Binding-site contacts:
Ligand atom C2 contacts residue PRO419 of chain 4.A at 4.0 Å (hydrophobic).
Ligand atom C6 contacts residue VAL202 of chain 4.A at 3.9 Å (hydrophobic).
Ligand atom O4' contacts residue PRO419 of chain 4.A at 4.3 Å.
Ligand atom C5 contacts residue PRO203 of chain 4.A at 4.3 Å (hydrophobic).
Ligand atom N3 contacts residue PRO203 of chain 4.A at 4.4 Å.
Ligand atom C2' contacts residue PRO203 of chain 4.A at 4.0 Å (hydrophobic).
Ligand atom O1P contacts residue HIS416 of chain 4.A at 4.2 Å.
Ligand atom O4' contacts residue HIS418 of chain 4.A at 4.1 Å.
Ligand atom N1 contacts residue VAL202 of chain 4.A at 3.7 Å.
Ligand atom N1 contacts residue GLY427 of chain 4.A at 2.7 Å (h-bond).
Ligand atom N6 contacts residue PHE426 of chain 4.A at 3.8 Å.
Ligand atom O2P contacts residue PRO419 of chain 4.A at 4.2 Å.
Ligand atom N1 contacts residue PRO419 of chain 4.A at 3.5 Å (h-bond).
Ligand atom C6 contacts residue GLY427 of chain 4.A at 3.7 Å.
Ligand atom C4 contacts residue PRO203 of chain 4.A at 4.2 Å (hydrophobic).
Ligand atom C8 contacts residue PRO203 of chain 4.A at 4.4 Å (hydrophobic).
Ligand atom N9 contacts residue HIS418 of chain 4.A at 4.3 Å.
Ligand atom C4 contacts residue PRO419 of chain 4.A at 4.2 Å (hydrophobic).
Ligand atom C6 contacts residue SER420 of chain 4.A at 4.3 Å.
Ligand atom N6 contacts residue SER420 of chain 4.A at 4.0 Å.
Ligand atom P contacts residue HIS416 of chain 4.A at 4.0 Å.
Ligand atom C1' contacts residue HIS418 of chain 4.A at 4.1 Å.
Ligand atom O2P contacts residue HIS416 of chain 4.A at 2.8 Å (h-bond).
Ligand atom N9 contacts residue PRO203 of chain 4.A at 4.2 Å.
Ligand atom N7 contacts residue PRO419 of chain 4.A at 4.3 Å.
Ligand atom N6 contacts residue GLY427 of chain 4.A at 2.8 Å (h-bond).
Ligand atom N7 contacts residue HIS418 of chain 4.A at 4.4 Å.
Ligand atom C8 contacts residue HIS418 of chain 4.A at 3.7 Å.
Ligand atom N6 contacts residue GLY425 of chain 4.A at 4.1 Å.
Ligand atom C5 contacts residue SER420 of chain 4.A at 4.3 Å.
Ligand atom C2 contacts residue GLY427 of chain 4.A at 3.4 Å.
Ligand atom O5' contacts residue PRO419 of chain 4.A at 3.9 Å.
Ligand atom N3 contacts residue PRO419 of chain 4.A at 4.3 Å.
Ligand atom C6 contacts residue PRO203 of chain 4.A at 4.4 Å (hydrophobic).
Ligand atom N6 contacts residue PRO419 of chain 4.A at 3.4 Å (h-bond).
Ligand atom N6 contacts residue VAL202 of chain 4.A at 4.0 Å.
Ligand atom N7 contacts residue SER420 of chain 4.A at 3.9 Å.
Ligand atom C6 contacts residue PRO419 of chain 4.A at 3.2 Å (hydrophobic).
Ligand atom C2 contacts residue VAL202 of chain 4.A at 4.3 Å (hydrophobic).
Ligand atom C5 contacts residue PRO419 of chain 4.A at 3.7 Å (hydrophobic).

Sequence of chain 4.A:
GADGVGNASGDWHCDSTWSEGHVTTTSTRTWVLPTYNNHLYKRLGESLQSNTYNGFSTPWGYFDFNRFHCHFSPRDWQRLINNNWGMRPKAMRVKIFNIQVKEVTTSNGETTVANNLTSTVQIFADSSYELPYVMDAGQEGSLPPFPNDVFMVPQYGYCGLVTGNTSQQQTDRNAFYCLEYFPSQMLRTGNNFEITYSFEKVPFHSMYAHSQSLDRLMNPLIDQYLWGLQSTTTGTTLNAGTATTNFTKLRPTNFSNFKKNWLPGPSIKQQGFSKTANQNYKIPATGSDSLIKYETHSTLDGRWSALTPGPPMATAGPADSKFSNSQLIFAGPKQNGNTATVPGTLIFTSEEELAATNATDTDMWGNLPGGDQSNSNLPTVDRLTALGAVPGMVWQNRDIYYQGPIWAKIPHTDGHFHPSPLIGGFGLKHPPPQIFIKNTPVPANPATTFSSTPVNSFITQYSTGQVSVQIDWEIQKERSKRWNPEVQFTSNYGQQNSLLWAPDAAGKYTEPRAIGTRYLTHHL

A small-molecule ligand and the protein it binds are described below.
Small molecule (SMILES): Nc1ncnc2c1ncn2[C@H]1C[C@H](O)[C@@H](COP(=O)(O)O)O1